Sequence of chain 1.A:
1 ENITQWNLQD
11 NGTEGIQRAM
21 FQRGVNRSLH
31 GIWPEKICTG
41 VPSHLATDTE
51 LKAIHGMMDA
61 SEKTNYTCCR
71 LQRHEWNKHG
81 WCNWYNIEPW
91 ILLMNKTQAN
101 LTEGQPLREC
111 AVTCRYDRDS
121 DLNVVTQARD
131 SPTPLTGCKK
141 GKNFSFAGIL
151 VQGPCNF

The small molecule below binds the protein below.
Small molecule (SMILES): CC(=O)N[C@@H]1[C@@H](O)[C@H](O)[C@@H](CO)O[C@H]1O

Binding-site contacts:
Ligand atom O7 contacts residue ASN26 of chain 1.A at 3.3 Å (h-bond).
Ligand atom C2 contacts residue ASN26 of chain 1.A at 2.6 Å.
Ligand atom C7 contacts residue ASN26 of chain 1.A at 3.4 Å.
Ligand atom N2 contacts residue GLY24 of chain 1.A at 3.9 Å.
Ligand atom C5 contacts residue ALA147 of chain 1.A at 4.3 Å (hydrophobic).
Ligand atom C4 contacts residue ASN26 of chain 1.A at 4.2 Å.
Ligand atom O7 contacts residue THR102 of chain 1.A at 4.1 Å.
Ligand atom O6 contacts residue ILE149 of chain 1.A at 3.8 Å.
Ligand atom O5 contacts residue ASN26 of chain 1.A at 2.2 Å (h-bond).
Ligand atom O5 contacts residue ALA147 of chain 1.A at 3.9 Å.
Ligand atom C6 contacts residue ALA147 of chain 1.A at 3.7 Å (hydrophobic).
Ligand atom C8 contacts residue GLY24 of chain 1.A at 3.1 Å.
Ligand atom C3 contacts residue ASN26 of chain 1.A at 3.9 Å.
Ligand atom C7 contacts residue GLY24 of chain 1.A at 3.8 Å.
Ligand atom O6 contacts residue ALA147 of chain 1.A at 4.1 Å.
Ligand atom C5 contacts residue ASN26 of chain 1.A at 3.6 Å.
Ligand atom C1 contacts residue ASN26 of chain 1.A at 1.4 Å.
Ligand atom N2 contacts residue ASN26 of chain 1.A at 3.1 Å (h-bond).